Binding-site contacts:
Ligand atom C7 contacts residue ASN188 of chain 1.F at 3.9 Å.
Ligand atom C3 contacts residue ASN188 of chain 1.F at 3.8 Å.
Ligand atom N2 contacts residue LEU180 of chain 1.F at 3.7 Å.
Ligand atom C1 contacts residue ASN188 of chain 1.F at 1.4 Å.
Ligand atom C3 contacts residue ASP184 of chain 1.F at 4.3 Å.
Ligand atom N2 contacts residue ASN188 of chain 1.F at 2.9 Å (h-bond).
Ligand atom C6 contacts residue ASN188 of chain 1.F at 4.1 Å.
Ligand atom O7 contacts residue LEU180 of chain 1.F at 4.0 Å.
Ligand atom O5 contacts residue ASN188 of chain 1.F at 2.4 Å (h-bond).
Ligand atom N2 contacts residue ASP184 of chain 1.F at 3.2 Å (salt-bridge).
Ligand atom C8 contacts residue LEU180 of chain 1.F at 3.5 Å (hydrophobic).
Ligand atom C7 contacts residue LEU180 of chain 1.F at 3.5 Å (hydrophobic).
Ligand atom O7 contacts residue ASN188 of chain 1.F at 4.3 Å.
Ligand atom O6 contacts residue ASN188 of chain 1.F at 3.6 Å.
Ligand atom C7 contacts residue ASP184 of chain 1.F at 4.2 Å.
Ligand atom C8 contacts residue ASP184 of chain 1.F at 4.4 Å.
Ligand atom C5 contacts residue ASP184 of chain 1.F at 4.2 Å.
Ligand atom C4 contacts residue ASN188 of chain 1.F at 4.2 Å.
Ligand atom C1 contacts residue ASP184 of chain 1.F at 3.3 Å.
Ligand atom C2 contacts residue ASN188 of chain 1.F at 2.5 Å.
Ligand atom O5 contacts residue ASP184 of chain 1.F at 4.0 Å.
Ligand atom O6 contacts residue LEU187 of chain 1.F at 3.8 Å.
Ligand atom C2 contacts residue ASP184 of chain 1.F at 3.8 Å.
Ligand atom C5 contacts residue ASN188 of chain 1.F at 3.6 Å.

Sequence of chain 1.F:
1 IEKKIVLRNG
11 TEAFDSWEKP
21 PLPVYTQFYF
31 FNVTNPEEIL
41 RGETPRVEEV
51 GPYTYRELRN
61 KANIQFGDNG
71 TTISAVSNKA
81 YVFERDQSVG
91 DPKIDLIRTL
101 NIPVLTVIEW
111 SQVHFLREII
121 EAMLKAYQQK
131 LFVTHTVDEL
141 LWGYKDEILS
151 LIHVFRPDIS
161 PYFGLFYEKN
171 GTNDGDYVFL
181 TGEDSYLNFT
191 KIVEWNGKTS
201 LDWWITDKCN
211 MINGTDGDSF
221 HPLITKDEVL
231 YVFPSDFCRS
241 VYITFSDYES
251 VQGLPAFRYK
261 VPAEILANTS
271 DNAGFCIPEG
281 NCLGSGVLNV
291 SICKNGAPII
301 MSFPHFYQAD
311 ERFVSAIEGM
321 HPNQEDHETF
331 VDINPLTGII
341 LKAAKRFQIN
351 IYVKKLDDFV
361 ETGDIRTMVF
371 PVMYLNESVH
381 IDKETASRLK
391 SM

The small molecule below binds the protein below.
Small molecule (SMILES): CC(=O)N[C@@H]1[C@@H](O)[C@H](O)[C@@H](CO)O[C@H]1O